Sequence of chain 1.C:
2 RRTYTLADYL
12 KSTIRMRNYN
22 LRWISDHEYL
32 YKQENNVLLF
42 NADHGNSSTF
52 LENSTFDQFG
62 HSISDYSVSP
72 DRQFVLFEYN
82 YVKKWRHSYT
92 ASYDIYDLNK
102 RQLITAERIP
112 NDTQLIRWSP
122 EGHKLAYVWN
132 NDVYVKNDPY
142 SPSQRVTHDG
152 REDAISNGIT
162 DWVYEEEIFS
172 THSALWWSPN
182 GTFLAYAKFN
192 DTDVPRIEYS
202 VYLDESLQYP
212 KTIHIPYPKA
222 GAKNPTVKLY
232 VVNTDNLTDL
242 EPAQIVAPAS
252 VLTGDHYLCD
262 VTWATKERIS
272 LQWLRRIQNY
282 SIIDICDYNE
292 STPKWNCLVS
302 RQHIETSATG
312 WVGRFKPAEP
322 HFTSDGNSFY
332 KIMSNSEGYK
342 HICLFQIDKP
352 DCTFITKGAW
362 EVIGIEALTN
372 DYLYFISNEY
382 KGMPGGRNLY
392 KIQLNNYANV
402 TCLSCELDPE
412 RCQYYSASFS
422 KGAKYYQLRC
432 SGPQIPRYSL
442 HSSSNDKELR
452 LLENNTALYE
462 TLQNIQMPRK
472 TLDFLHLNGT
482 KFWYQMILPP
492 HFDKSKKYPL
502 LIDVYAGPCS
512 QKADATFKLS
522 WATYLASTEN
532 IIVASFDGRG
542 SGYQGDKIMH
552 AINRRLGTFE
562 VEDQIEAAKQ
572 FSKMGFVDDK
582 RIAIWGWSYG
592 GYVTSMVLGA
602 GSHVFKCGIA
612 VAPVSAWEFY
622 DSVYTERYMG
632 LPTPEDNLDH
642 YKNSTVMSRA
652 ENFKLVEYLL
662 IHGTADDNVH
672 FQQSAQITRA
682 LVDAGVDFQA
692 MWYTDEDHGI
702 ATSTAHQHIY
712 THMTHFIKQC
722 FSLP

This small molecule binds to this protein.
Small molecule (SMILES): CC(=O)N[C@H]1[C@H](O[C@H]2[C@H](O)[C@@H](NC(C)=O)CO[C@@H]2CO)O[C@H](CO)[C@@H](O)[C@@H]1O

Binding-site contacts:
Ligand atom C6 contacts residue ILE278 of chain 1.C at 4.3 Å (hydrophobic).
Ligand atom C7 contacts residue SER308 of chain 1.C at 4.0 Å.
Ligand atom C2 contacts residue ASN280 of chain 1.C at 2.5 Å.
Ligand atom C1 contacts residue ASN280 of chain 1.C at 1.4 Å.
Ligand atom C8 contacts residue GLU636 of chain 1.C at 4.4 Å.
Ligand atom C3 contacts residue ASN280 of chain 1.C at 3.8 Å.
Ligand atom C1 contacts residue ILE278 of chain 1.C at 4.4 Å (hydrophobic).
Ligand atom O7 contacts residue ASN280 of chain 1.C at 3.6 Å.
Ligand atom C5 contacts residue ASN280 of chain 1.C at 3.6 Å.
Ligand atom O7 contacts residue SER308 of chain 1.C at 3.4 Å (h-bond).
Ligand atom C8 contacts residue ASN280 of chain 1.C at 4.5 Å.
Ligand atom O5 contacts residue ILE278 of chain 1.C at 3.9 Å.
Ligand atom O5 contacts residue ASN280 of chain 1.C at 2.3 Å (h-bond).
Ligand atom C4 contacts residue ASN280 of chain 1.C at 4.2 Å.
Ligand atom C8 contacts residue ASP637 of chain 1.C at 4.1 Å.
Ligand atom O7 contacts residue ALA309 of chain 1.C at 4.1 Å.
Ligand atom C8 contacts residue ARG555 of chain 1.C at 4.4 Å.
Ligand atom C5 contacts residue ILE278 of chain 1.C at 4.2 Å (hydrophobic).
Ligand atom C8 contacts residue SER308 of chain 1.C at 4.4 Å.
Ligand atom N2 contacts residue ASN280 of chain 1.C at 2.9 Å (h-bond).
Ligand atom C8 contacts residue THR307 of chain 1.C at 4.0 Å.
Ligand atom C7 contacts residue ASN280 of chain 1.C at 3.5 Å.